The protein below binds the small molecule below.
Small molecule (SMILES): CC[C@H](C)[C@H](NC(=O)[C@H](CC(C)C)NC(=O)[C@H](CCC(N)=O)NC(=O)[C@H](Cc1ccc(O)cc1)NC(=O)[C@@H](NC(=O)[C@@H](N)CC(=O)O)[C@@H](C)CC)C(=O)N[C@H](C=O)CCSC

Sequence of chain 1.F:
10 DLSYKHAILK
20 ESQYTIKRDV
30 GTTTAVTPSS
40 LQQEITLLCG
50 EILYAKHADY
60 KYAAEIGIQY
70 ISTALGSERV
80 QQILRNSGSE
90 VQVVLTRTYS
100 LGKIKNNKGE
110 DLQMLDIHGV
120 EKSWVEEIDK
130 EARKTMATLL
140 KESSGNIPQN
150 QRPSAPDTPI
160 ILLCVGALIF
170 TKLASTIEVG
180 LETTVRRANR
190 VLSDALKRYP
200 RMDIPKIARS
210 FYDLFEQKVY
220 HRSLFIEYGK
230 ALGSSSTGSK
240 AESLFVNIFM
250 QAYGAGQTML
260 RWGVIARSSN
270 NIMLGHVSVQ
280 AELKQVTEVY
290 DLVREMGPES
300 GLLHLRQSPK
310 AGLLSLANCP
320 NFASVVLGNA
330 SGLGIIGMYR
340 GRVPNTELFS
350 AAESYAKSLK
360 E

Binding-site contacts:
Ligand atom CE contacts residue TYR53 of chain 1.F at 3.1 Å (hydrophobic).
Ligand atom C contacts residue ARG132 of chain 1.F at 4.1 Å.
Ligand atom CD1 contacts residue MET135 of chain 1.F at 4.1 Å (hydrophobic).
Ligand atom CG contacts residue ARG132 of chain 1.F at 4.1 Å.
Ligand atom CB contacts residue ILE103 of chain 1.F at 3.6 Å (hydrophobic).
Ligand atom CB contacts residue ASN106 of chain 1.F at 4.1 Å.
Ligand atom CB contacts residue ARG132 of chain 1.F at 4.1 Å.
Ligand atom CG1 contacts residue ARG132 of chain 1.F at 3.5 Å.
Ligand atom CD1 contacts residue ILE103 of chain 1.F at 3.9 Å (hydrophobic).
Ligand atom O contacts residue ASN106 of chain 1.F at 4.0 Å.
Ligand atom CB contacts residue PRO152 of chain 1.F at 4.0 Å (hydrophobic).
Ligand atom CG1 contacts residue LYS133 of chain 1.F at 4.0 Å.
Ligand atom O contacts residue LYS104 of chain 1.F at 4.1 Å.
Ligand atom O contacts residue SER153 of chain 1.F at 3.2 Å (h-bond).
Ligand atom CD1 contacts residue ALA136 of chain 1.F at 3.7 Å (hydrophobic).
Ligand atom C contacts residue SER153 of chain 1.F at 3.1 Å.
Ligand atom SD contacts residue TYR53 of chain 1.F at 3.3 Å (h-bond).
Ligand atom CD1 contacts residue LYS133 of chain 1.F at 3.6 Å.
Ligand atom CD1 contacts residue LEU111 of chain 1.F at 3.8 Å (hydrophobic).
Ligand atom CD1 contacts residue ARG132 of chain 1.F at 3.7 Å.
Ligand atom O contacts residue ARG132 of chain 1.F at 3.7 Å.
Ligand atom O contacts residue ARG132 of chain 1.F at 3.8 Å.
Ligand atom CG contacts residue ILE103 of chain 1.F at 3.4 Å (hydrophobic).
Ligand atom O contacts residue ARG151 of chain 1.F at 3.0 Å (salt-bridge).
Ligand atom CD1 contacts residue ARG132 of chain 1.F at 3.2 Å.
Ligand atom CB contacts residue LEU46 of chain 1.F at 3.7 Å (hydrophobic).
Ligand atom CE1 contacts residue ARG132 of chain 1.F at 4.2 Å.
Ligand atom C contacts residue ARG151 of chain 1.F at 3.7 Å.
Ligand atom C contacts residue ARG132 of chain 1.F at 3.9 Å.
Ligand atom CA contacts residue ARG132 of chain 1.F at 3.9 Å.
Ligand atom O contacts residue ARG132 of chain 1.F at 3.2 Å.
Ligand atom SD contacts residue MET135 of chain 1.F at 3.5 Å.
Ligand atom N contacts residue ARG132 of chain 1.F at 3.9 Å.
Ligand atom CE contacts residue ARG132 of chain 1.F at 3.4 Å.
Ligand atom SD contacts residue PRO152 of chain 1.F at 3.7 Å.
Ligand atom O contacts residue ASN105 of chain 1.F at 4.0 Å.
Ligand atom CD2 contacts residue ILE103 of chain 1.F at 3.6 Å (hydrophobic).
Ligand atom CD1 contacts residue LYS129 of chain 1.F at 4.1 Å.
Ligand atom CD1 contacts residue ARG132 of chain 1.F at 4.0 Å.
Ligand atom CE2 contacts residue ILE103 of chain 1.F at 4.2 Å (hydrophobic).